Sequence of chain 1.A:
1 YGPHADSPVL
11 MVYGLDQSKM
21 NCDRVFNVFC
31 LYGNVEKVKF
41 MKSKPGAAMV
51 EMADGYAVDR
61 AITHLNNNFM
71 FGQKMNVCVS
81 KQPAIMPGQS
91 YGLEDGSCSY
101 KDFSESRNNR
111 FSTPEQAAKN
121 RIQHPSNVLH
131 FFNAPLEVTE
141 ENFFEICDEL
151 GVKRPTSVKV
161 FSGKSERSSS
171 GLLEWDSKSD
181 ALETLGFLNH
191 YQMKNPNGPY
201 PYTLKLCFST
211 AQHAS

Binding-site contacts:
Ligand atom O3' contacts residue HIS213 of chain 1.A at 3.0 Å.
Ligand atom N3 contacts residue ARG107 of chain 1.A at 3.3 Å (salt-bridge).
Ligand atom C5' contacts residue ARG167 of chain 1.A at 3.1 Å.
Ligand atom C2 contacts residue THR210 of chain 1.A at 3.2 Å.
Ligand atom OP2 contacts residue LYS119 of chain 1.A at 2.8 Å (salt-bridge).
Ligand atom OP2 contacts residue ARG107 of chain 1.A at 2.8 Å (salt-bridge).
Ligand atom C5 contacts residue TYR202 of chain 1.A at 3.3 Å (hydrophobic).
Ligand atom C5 contacts residue ARG107 of chain 1.A at 3.2 Å.
Ligand atom O2 contacts residue THR210 of chain 1.A at 2.9 Å (h-bond).
Ligand atom O2' contacts residue ARG121 of chain 1.A at 2.8 Å (salt-bridge).
Ligand atom N7 contacts residue LYS164 of chain 1.A at 3.0 Å.
Ligand atom N4 contacts residue CYS207 of chain 1.A at 3.2 Å (h-bond).
Ligand atom OP2 contacts residue GLN116 of chain 1.A at 2.8 Å (h-bond).
Ligand atom N4 contacts residue PHE208 of chain 1.A at 2.8 Å (h-bond).
Ligand atom O4' contacts residue HIS130 of chain 1.A at 3.3 Å.
Ligand atom O2' contacts residue THR210 of chain 1.A at 3.3 Å (h-bond).
Ligand atom O2' contacts residue GLN116 of chain 1.A at 3.1 Å (h-bond).
Ligand atom N6 contacts residue SER162 of chain 1.A at 2.8 Å (h-bond).
Ligand atom C4 contacts residue ARG167 of chain 1.A at 3.2 Å.
Ligand atom O2' contacts residue HIS213 of chain 1.A at 3.0 Å (h-bond).
Ligand atom N6 contacts residue TYR202 of chain 1.A at 3.1 Å (h-bond).
Ligand atom OP1 contacts residue LYS164 of chain 1.A at 2.7 Å (salt-bridge).
Ligand atom C4 contacts residue ARG110 of chain 1.A at 3.2 Å.
Ligand atom N6 contacts residue ASN108 of chain 1.A at 2.9 Å (h-bond).
Ligand atom O2 contacts residue SER209 of chain 1.A at 2.9 Å (h-bond).
Ligand atom N3 contacts residue ARG167 of chain 1.A at 3.1 Å (salt-bridge).
Ligand atom O2 contacts residue ALA211 of chain 1.A at 3.0 Å (h-bond).
Ligand atom O2' contacts residue ARG110 of chain 1.A at 2.8 Å (salt-bridge).
Ligand atom O4' contacts residue LYS205 of chain 1.A at 3.0 Å.
Ligand atom C5 contacts residue ARG167 of chain 1.A at 3.2 Å.
Ligand atom N4 contacts residue ASN108 of chain 1.A at 2.8 Å (h-bond).
Ligand atom OP2 contacts residue ARG121 of chain 1.A at 2.8 Å (salt-bridge).
Ligand atom O2' contacts residue ASN133 of chain 1.A at 3.1 Å.
Ligand atom N3 contacts residue ARG110 of chain 1.A at 3.3 Å (salt-bridge).
Ligand atom O3' contacts residue GLN116 of chain 1.A at 3.1 Å (h-bond).
Ligand atom O3' contacts residue ASN133 of chain 1.A at 3.3 Å (h-bond).
Ligand atom N3 contacts residue THR210 of chain 1.A at 2.9 Å (h-bond).
Ligand atom C2' contacts residue ARG121 of chain 1.A at 3.1 Å.
Ligand atom O5' contacts residue ARG167 of chain 1.A at 2.8 Å (salt-bridge).
Ligand atom C2 contacts residue ARG167 of chain 1.A at 3.3 Å.

The protein below binds the small molecule below.
Small molecule (SMILES): Nc1ccn([C@@H]2O[C@H](CO[P](=O)(O)O[C@H]3[C@@H](O)[C@H](n4cnc5c4NC=NC5N)O[C@@H]3CO[P](=O)(O)O[C@H]3[C@@H](O)[C@H](n4ccc(N)nc4=O)O[C@@H]3CO[P](=O)(O)O[C@H]3[C@@H](O)[C@H](n4cnc5c4NC=NC5N)O[C@@H]3CO)[C@@H](O[P](=O)(O)OC[C@H]3O[C@@H](n4cnc5c4NC=NC5N)[C@H](O)[C@@H]3O)[C@H]2O)c(=O)n1